Binding-site contacts:
Ligand atom C contacts residue LEU232 of chain 1.B at 3.8 Å (hydrophobic).
Ligand atom C1 contacts residue GLN152 of chain 1.B at 4.1 Å.
Ligand atom C5 contacts residue LEU232 of chain 1.B at 3.7 Å (hydrophobic).
Ligand atom C6 contacts residue LEU232 of chain 1.B at 3.9 Å (hydrophobic).
Ligand atom N contacts residue LEU232 of chain 1.B at 4.0 Å.
Ligand atom C contacts residue GLN233 of chain 1.B at 3.4 Å.
Ligand atom O contacts residue LEU232 of chain 1.B at 3.5 Å (h-bond).
Ligand atom CL contacts residue GLU153 of chain 1.B at 3.7 Å.
Ligand atom CL contacts residue GLN152 of chain 1.B at 3.8 Å.
Ligand atom C5 contacts residue GLN152 of chain 1.B at 4.1 Å.
Ligand atom CL contacts residue LEU232 of chain 1.B at 4.0 Å.
Ligand atom C contacts residue ALA236 of chain 1.B at 3.9 Å (hydrophobic).
Ligand atom O contacts residue GLN233 of chain 1.B at 4.4 Å.
Ligand atom O contacts residue ILE172 of chain 1.B at 4.2 Å.
Ligand atom C6 contacts residue GLN152 of chain 1.B at 3.6 Å.
Ligand atom C1 contacts residue LEU232 of chain 1.B at 3.9 Å (hydrophobic).
Ligand atom N1 contacts residue LEU232 of chain 1.B at 3.9 Å.
Ligand atom C9 contacts residue TYR228 of chain 1.B at 3.8 Å (hydrophobic).
Ligand atom C4 contacts residue LEU232 of chain 1.B at 4.0 Å (hydrophobic).
Ligand atom C2 contacts residue LEU232 of chain 1.B at 4.3 Å (hydrophobic).
Ligand atom C contacts residue GLN152 of chain 1.B at 3.3 Å.
Ligand atom O contacts residue ALA236 of chain 1.B at 3.7 Å.
Ligand atom C3 contacts residue LEU232 of chain 1.B at 4.4 Å (hydrophobic).
Ligand atom O contacts residue GLN152 of chain 1.B at 4.2 Å.
Ligand atom N2 contacts residue LEU232 of chain 1.B at 4.2 Å.
Ligand atom C9 contacts residue LEU232 of chain 1.B at 4.0 Å (hydrophobic).
Ligand atom C8 contacts residue LEU232 of chain 1.B at 3.8 Å (hydrophobic).
Ligand atom N1 contacts residue TYR228 of chain 1.B at 2.8 Å (h-bond).
Ligand atom C8 contacts residue TYR228 of chain 1.B at 3.7 Å (hydrophobic).
Ligand atom C contacts residue ILE172 of chain 1.B at 4.0 Å (hydrophobic).

A small-molecule ligand and the protein it binds are described below.
Small molecule (SMILES): COc1ccc(Cn2cncn2)c(Cl)c1

Sequence of chain 1.B:
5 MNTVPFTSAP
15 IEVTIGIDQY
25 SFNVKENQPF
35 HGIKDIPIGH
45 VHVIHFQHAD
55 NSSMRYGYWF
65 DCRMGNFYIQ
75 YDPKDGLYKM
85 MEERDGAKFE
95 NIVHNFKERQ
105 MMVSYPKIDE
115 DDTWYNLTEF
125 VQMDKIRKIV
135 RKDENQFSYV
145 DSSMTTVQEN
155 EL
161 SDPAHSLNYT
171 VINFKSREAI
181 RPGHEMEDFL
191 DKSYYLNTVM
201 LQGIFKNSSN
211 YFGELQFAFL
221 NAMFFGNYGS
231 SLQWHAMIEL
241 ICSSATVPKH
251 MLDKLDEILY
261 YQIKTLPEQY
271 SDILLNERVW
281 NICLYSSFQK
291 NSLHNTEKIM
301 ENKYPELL